Sequence of chain 1.C:
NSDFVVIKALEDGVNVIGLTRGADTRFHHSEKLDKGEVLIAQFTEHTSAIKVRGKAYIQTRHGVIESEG

Sequence of chain 1.D:
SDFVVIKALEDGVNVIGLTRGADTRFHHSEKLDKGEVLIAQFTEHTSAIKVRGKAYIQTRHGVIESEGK

Binding-site contacts:
Ligand atom O contacts residue GLY25 of chain 1.C at 3.0 Å (h-bond).
Ligand atom N contacts residue THR28 of chain 1.C at 2.8 Å (h-bond).
Ligand atom CD1 contacts residue THR47 of chain 1.D at 3.7 Å.
Ligand atom N contacts residue THR23 of chain 1.C at 2.7 Å (h-bond).
Ligand atom CH2 contacts residue ILE20 of chain 1.D at 4.0 Å (hydrophobic).
Ligand atom NE1 contacts residue ALA44 of chain 1.D at 3.8 Å.
Ligand atom CE2 contacts residue GLN45 of chain 1.D at 3.8 Å.
Ligand atom CZ2 contacts residue THR50 of chain 1.D at 3.8 Å.
Ligand atom C contacts residue THR47 of chain 1.D at 3.4 Å.
Ligand atom CZ3 contacts residue GLY21 of chain 1.D at 3.6 Å.
Ligand atom OXT contacts residue THR47 of chain 1.D at 2.5 Å (h-bond).
Ligand atom CA contacts residue THR23 of chain 1.C at 3.8 Å.
Ligand atom C contacts residue THR50 of chain 1.D at 3.8 Å.
Ligand atom N contacts residue ARG24 of chain 1.C at 3.9 Å.
Ligand atom CD1 contacts residue SER51 of chain 1.C at 3.6 Å.
Ligand atom C contacts residue GLY25 of chain 1.C at 3.4 Å.
Ligand atom CZ2 contacts residue ILE53 of chain 1.D at 3.7 Å (hydrophobic).
Ligand atom CA contacts residue GLY25 of chain 1.C at 3.5 Å.
Ligand atom CB contacts residue SER51 of chain 1.C at 3.4 Å.
Ligand atom CA contacts residue THR28 of chain 1.C at 3.2 Å.
Ligand atom CZ2 contacts residue ALA44 of chain 1.D at 4.0 Å (hydrophobic).
Ligand atom CA contacts residue SER51 of chain 1.C at 4.0 Å.
Ligand atom OXT contacts residue HIS49 of chain 1.D at 3.8 Å.
Ligand atom OXT contacts residue THR50 of chain 1.D at 2.7 Å (h-bond).
Ligand atom CD1 contacts residue GLN45 of chain 1.D at 3.5 Å.
Ligand atom O contacts residue SER51 of chain 1.C at 3.0 Å (h-bond).
Ligand atom CE3 contacts residue HIS31 of chain 1.D at 3.9 Å.
Ligand atom NE1 contacts residue GLN45 of chain 1.D at 2.8 Å (h-bond).
Ligand atom CH2 contacts residue GLY21 of chain 1.D at 3.5 Å.
Ligand atom N contacts residue GLY25 of chain 1.C at 2.8 Å (h-bond).
Ligand atom OXT contacts residue GLY25 of chain 1.C at 4.0 Å.
Ligand atom C contacts residue SER51 of chain 1.C at 3.6 Å.
Ligand atom O contacts residue ARG24 of chain 1.C at 3.5 Å.
Ligand atom CD2 contacts residue THR50 of chain 1.D at 3.9 Å.
Ligand atom CB contacts residue THR28 of chain 1.C at 3.6 Å.
Ligand atom CB contacts residue THR23 of chain 1.C at 3.8 Å.
Ligand atom CE2 contacts residue THR50 of chain 1.D at 4.0 Å.
Ligand atom N contacts residue ASP27 of chain 1.C at 3.1 Å (salt-bridge).
Ligand atom O contacts residue THR47 of chain 1.D at 3.5 Å (h-bond).
Ligand atom CG contacts residue SER51 of chain 1.C at 3.9 Å.

A protein and the small-molecule ligand that binds it are described below.
Small molecule (SMILES): N[C@@H](Cc1c[nH]c2ccccc12)C(=O)O